Sequence of chain 1.B:
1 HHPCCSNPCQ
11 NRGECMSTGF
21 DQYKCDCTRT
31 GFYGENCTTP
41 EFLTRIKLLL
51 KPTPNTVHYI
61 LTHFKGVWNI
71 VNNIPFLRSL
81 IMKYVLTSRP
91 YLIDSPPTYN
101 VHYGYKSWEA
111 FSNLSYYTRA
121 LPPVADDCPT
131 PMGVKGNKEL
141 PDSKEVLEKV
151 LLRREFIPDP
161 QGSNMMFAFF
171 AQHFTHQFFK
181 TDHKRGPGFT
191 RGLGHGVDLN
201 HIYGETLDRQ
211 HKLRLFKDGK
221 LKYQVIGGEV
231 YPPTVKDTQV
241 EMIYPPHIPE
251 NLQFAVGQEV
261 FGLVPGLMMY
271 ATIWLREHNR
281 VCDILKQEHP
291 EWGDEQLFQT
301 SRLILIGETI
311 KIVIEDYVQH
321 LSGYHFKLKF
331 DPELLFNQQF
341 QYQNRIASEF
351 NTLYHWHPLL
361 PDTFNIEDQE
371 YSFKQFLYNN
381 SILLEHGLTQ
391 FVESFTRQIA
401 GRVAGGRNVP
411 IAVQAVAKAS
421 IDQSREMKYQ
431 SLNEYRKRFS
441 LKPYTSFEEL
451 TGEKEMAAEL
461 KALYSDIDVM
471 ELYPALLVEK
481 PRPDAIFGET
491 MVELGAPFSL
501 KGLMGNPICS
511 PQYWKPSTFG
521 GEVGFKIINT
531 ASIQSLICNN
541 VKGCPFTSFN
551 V

Binding-site contacts:
Ligand atom C16 contacts residue LEU321 of chain 1.B at 3.1 Å (hydrophobic).
Ligand atom C14 contacts residue VAL492 of chain 1.B at 3.7 Å (hydrophobic).
Ligand atom C2 contacts residue ALA496 of chain 1.B at 3.7 Å (hydrophobic).
Ligand atom N3 contacts residue GLN161 of chain 1.B at 3.4 Å (h-bond).
Ligand atom C13 contacts residue SER322 of chain 1.B at 3.7 Å.
Ligand atom C15 contacts residue VAL492 of chain 1.B at 3.6 Å (hydrophobic).
Ligand atom C13 contacts residue VAL492 of chain 1.B at 3.5 Å (hydrophobic).
Ligand atom N3 contacts residue ALA485 of chain 1.B at 3.5 Å.
Ligand atom O2 contacts residue ILE486 of chain 1.B at 3.7 Å.
Ligand atom N3 contacts residue SER322 of chain 1.B at 2.9 Å (h-bond).
Ligand atom C11 contacts residue TRP356 of chain 1.B at 3.4 Å (hydrophobic).
Ligand atom C14 contacts residue SER322 of chain 1.B at 3.7 Å.
Ligand atom C7 contacts residue LEU321 of chain 1.B at 3.6 Å (hydrophobic).
Ligand atom N3 contacts residue HIS58 of chain 1.B at 3.4 Å.
Ligand atom C17 contacts residue LEU321 of chain 1.B at 3.7 Å (hydrophobic).
Ligand atom C13 contacts residue TYR324 of chain 1.B at 3.2 Å (hydrophobic).
Ligand atom O2 contacts residue PHE487 of chain 1.B at 3.4 Å (h-bond).
Ligand atom F2 contacts residue LEU500 of chain 1.B at 3.4 Å.
Ligand atom C2 contacts residue VAL318 of chain 1.B at 3.5 Å (hydrophobic).
Ligand atom O1 contacts residue VAL492 of chain 1.B at 3.4 Å.
Ligand atom F1 contacts residue VAL318 of chain 1.B at 3.6 Å.
Ligand atom C9 contacts residue ALA496 of chain 1.B at 3.7 Å (hydrophobic).
Ligand atom O1 contacts residue HIS58 of chain 1.B at 3.6 Å.
Ligand atom C9 contacts residue MET491 of chain 1.B at 3.7 Å (hydrophobic).
Ligand atom C9 contacts residue GLY495 of chain 1.B at 3.8 Å.
Ligand atom C15 contacts residue SER322 of chain 1.B at 3.7 Å.
Ligand atom F2 contacts residue VAL318 of chain 1.B at 3.8 Å.
Ligand atom C17 contacts residue SER322 of chain 1.B at 3.5 Å.
Ligand atom O2 contacts residue GLN161 of chain 1.B at 3.6 Å (h-bond).
Ligand atom F3 contacts residue VAL85 of chain 1.B at 3.6 Å.
Ligand atom N3 contacts residue LEU321 of chain 1.B at 3.6 Å.
Ligand atom C16 contacts residue SER322 of chain 1.B at 3.6 Å.
Ligand atom O1 contacts residue ARG482 of chain 1.B at 3.5 Å (salt-bridge).
Ligand atom C14 contacts residue TYR324 of chain 1.B at 3.6 Å (hydrophobic).
Ligand atom F1 contacts residue LEU328 of chain 1.B at 3.3 Å.
Ligand atom C1 contacts residue VAL318 of chain 1.B at 3.6 Å (hydrophobic).
Ligand atom N1 contacts residue SER322 of chain 1.B at 3.6 Å.
Ligand atom C15 contacts residue LEU321 of chain 1.B at 3.6 Å (hydrophobic).
Ligand atom C10 contacts residue ALA496 of chain 1.B at 3.6 Å (hydrophobic).
Ligand atom C12 contacts residue SER322 of chain 1.B at 3.6 Å.

The protein below binds the small molecule below.
Small molecule (SMILES): Cc1ccc(-c2cc(C(F)(F)F)nn2-c2ccc(S(N)(=O)=O)cc2)cc1